Sequence of chain 2.B:
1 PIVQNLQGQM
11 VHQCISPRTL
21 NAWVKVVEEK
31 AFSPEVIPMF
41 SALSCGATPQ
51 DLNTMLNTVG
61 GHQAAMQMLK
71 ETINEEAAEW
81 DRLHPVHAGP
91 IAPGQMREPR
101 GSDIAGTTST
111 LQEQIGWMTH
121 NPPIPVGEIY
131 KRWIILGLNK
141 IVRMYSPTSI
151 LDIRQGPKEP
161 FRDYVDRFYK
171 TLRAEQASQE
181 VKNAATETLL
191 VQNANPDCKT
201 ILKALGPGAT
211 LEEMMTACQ

Binding-site contacts:
Ligand atom C2 contacts residue ARG132 of chain 2.B at 3.7 Å.
Ligand atom C1 contacts residue TRP133 of chain 2.B at 3.7 Å (hydrophobic).
Ligand atom O5 contacts residue ARG132 of chain 2.B at 4.3 Å.
Ligand atom C11 contacts residue TRP80 of chain 2.B at 4.5 Å (hydrophobic).
Ligand atom O1 contacts residue GLU76 of chain 2.B at 4.4 Å.
Ligand atom C5 contacts residue ARG132 of chain 2.B at 3.2 Å.
Ligand atom C2 contacts residue ILE129 of chain 2.B at 3.7 Å (hydrophobic).
Ligand atom C13 contacts residue TRP80 of chain 2.B at 3.9 Å (hydrophobic).
Ligand atom C7 contacts residue PRO125 of chain 2.B at 4.0 Å (hydrophobic).
Ligand atom O2 contacts residue ILE129 of chain 2.B at 3.5 Å.
Ligand atom C11 contacts residue ILE129 of chain 2.B at 4.0 Å (hydrophobic).
Ligand atom C4 contacts residue ARG132 of chain 2.B at 3.3 Å.
Ligand atom C15 contacts residue ILE129 of chain 2.B at 4.2 Å (hydrophobic).
Ligand atom C17 contacts residue HIS84 of chain 2.B at 4.1 Å.
Ligand atom C10 contacts residue ILE129 of chain 2.B at 4.2 Å (hydrophobic).
Ligand atom C4 contacts residue ILE129 of chain 2.B at 3.7 Å (hydrophobic).
Ligand atom C2 contacts residue TRP133 of chain 2.B at 3.9 Å (hydrophobic).
Ligand atom C1 contacts residue ILE129 of chain 2.B at 4.1 Å (hydrophobic).
Ligand atom O2 contacts residue ARG132 of chain 2.B at 3.1 Å.
Ligand atom O1 contacts residue TRP133 of chain 2.B at 2.9 Å (h-bond).
Ligand atom C11 contacts residue ARG132 of chain 2.B at 4.0 Å.
Ligand atom C6 contacts residue GLU128 of chain 2.B at 4.1 Å.
Ligand atom C10 contacts residue ARG132 of chain 2.B at 4.4 Å.
Ligand atom C6 contacts residue PRO125 of chain 2.B at 4.3 Å (hydrophobic).
Ligand atom C15 contacts residue TRP80 of chain 2.B at 3.8 Å (hydrophobic).
Ligand atom O2 contacts residue GLU128 of chain 2.B at 4.5 Å.
Ligand atom C5 contacts residue GLU128 of chain 2.B at 3.9 Å.
Ligand atom C12 contacts residue TRP80 of chain 2.B at 3.8 Å (hydrophobic).
Ligand atom C6 contacts residue ARG132 of chain 2.B at 3.9 Å.
Ligand atom C3 contacts residue ILE129 of chain 2.B at 3.7 Å (hydrophobic).
Ligand atom C16 contacts residue TRP80 of chain 2.B at 4.0 Å (hydrophobic).
Ligand atom O3 contacts residue PRO125 of chain 2.B at 4.2 Å.
Ligand atom C9 contacts residue ILE129 of chain 2.B at 4.0 Å (hydrophobic).
Ligand atom C16 contacts residue HIS84 of chain 2.B at 4.0 Å.
Ligand atom C5 contacts residue ILE129 of chain 2.B at 4.2 Å (hydrophobic).
Ligand atom O3 contacts residue GLU128 of chain 2.B at 3.6 Å.
Ligand atom O3 contacts residue ARG132 of chain 2.B at 4.4 Å.
Ligand atom C3 contacts residue ARG132 of chain 2.B at 3.5 Å.
Ligand atom C9 contacts residue ARG132 of chain 2.B at 4.1 Å.

The small molecule below binds the protein below.
Small molecule (SMILES): O=C(O)c1ccccc1-c1c2ccc(=O)cc-2oc2cc(O)ccc12